Binding-site contacts:
Ligand atom C4 contacts residue TRP199 of chain 1.C at 4.0 Å (hydrophobic).
Ligand atom C7 contacts residue GLY201 of chain 1.C at 3.6 Å.
Ligand atom O4 contacts residue GOL1 of chain 1.DA at 3.0 Å.
Ligand atom N2 contacts residue ASP204 of chain 1.C at 2.7 Å (salt-bridge).
Ligand atom C8 contacts residue PHE245 of chain 1.C at 4.0 Å (hydrophobic).
Ligand atom O4 contacts residue ARG244 of chain 1.C at 3.5 Å (salt-bridge).
Ligand atom C2 contacts residue ASP204 of chain 1.C at 3.8 Å.
Ligand atom C6 contacts residue PHE165 of chain 1.C at 3.5 Å (hydrophobic).
Ligand atom O6 contacts residue PHE165 of chain 1.C at 3.7 Å.
Ligand atom C4 contacts residue GOL1 of chain 1.DA at 3.7 Å.
Ligand atom O4 contacts residue TYR174 of chain 1.C at 3.4 Å.
Ligand atom C3 contacts residue ASP204 of chain 1.C at 3.9 Å.
Ligand atom C8 contacts residue ASP204 of chain 1.C at 3.2 Å.
Ligand atom C7 contacts residue ASP204 of chain 1.C at 3.4 Å.
Ligand atom O3 contacts residue GLY201 of chain 1.C at 2.9 Å (h-bond).
Ligand atom C3 contacts residue ASP203 of chain 1.C at 3.4 Å.
Ligand atom O7 contacts residue GLY200 of chain 1.C at 4.0 Å.
Ligand atom O3 contacts residue ARG244 of chain 1.C at 3.6 Å.
Ligand atom C4 contacts residue ASP203 of chain 1.C at 3.6 Å.
Ligand atom C3 contacts residue TYR171 of chain 1.C at 3.9 Å (hydrophobic).
Ligand atom O2 contacts residue LYS164 of chain 1.C at 3.8 Å.
Ligand atom C2 contacts residue TYR171 of chain 1.C at 4.0 Å (hydrophobic).
Ligand atom N2 contacts residue GLY201 of chain 1.C at 3.8 Å.
Ligand atom O4 contacts residue PHE245 of chain 1.C at 3.8 Å.
Ligand atom O7 contacts residue GLY201 of chain 1.C at 3.8 Å.
Ligand atom C8 contacts residue GLY201 of chain 1.C at 3.6 Å.
Ligand atom O3 contacts residue GOL1 of chain 1.DA at 3.5 Å.
Ligand atom O4 contacts residue ASP203 of chain 1.C at 2.6 Å (salt-bridge).
Ligand atom C2 contacts residue TRP199 of chain 1.C at 4.0 Å (hydrophobic).
Ligand atom C3 contacts residue TRP199 of chain 1.C at 4.0 Å (hydrophobic).
Ligand atom C1 contacts residue TYR171 of chain 1.C at 3.6 Å (hydrophobic).
Ligand atom O6 contacts residue TRP199 of chain 1.C at 3.7 Å.
Ligand atom O3 contacts residue ASP203 of chain 1.C at 2.7 Å (salt-bridge).
Ligand atom O5 contacts residue TRP199 of chain 1.C at 3.7 Å.
Ligand atom O4 contacts residue TRP199 of chain 1.C at 3.7 Å.
Ligand atom O7 contacts residue TRP199 of chain 1.C at 3.8 Å.
Ligand atom O3 contacts residue GLY200 of chain 1.C at 3.7 Å.
Ligand atom O2 contacts residue PHE165 of chain 1.C at 3.9 Å.
Ligand atom C7 contacts residue ARG244 of chain 1.C at 4.0 Å.
Ligand atom O7 contacts residue ARG244 of chain 1.C at 2.9 Å (salt-bridge).

Sequence of chain 1.C:
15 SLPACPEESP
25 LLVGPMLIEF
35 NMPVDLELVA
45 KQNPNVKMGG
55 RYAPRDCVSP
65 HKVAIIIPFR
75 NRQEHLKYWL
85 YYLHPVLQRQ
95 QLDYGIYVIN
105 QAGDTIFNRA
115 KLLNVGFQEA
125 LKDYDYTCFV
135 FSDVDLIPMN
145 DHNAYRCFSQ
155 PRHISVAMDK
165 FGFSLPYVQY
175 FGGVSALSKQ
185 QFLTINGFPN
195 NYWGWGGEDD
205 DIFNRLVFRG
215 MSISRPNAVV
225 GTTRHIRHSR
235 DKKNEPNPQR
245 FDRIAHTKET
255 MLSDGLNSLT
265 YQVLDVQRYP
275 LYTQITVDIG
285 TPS

This small molecule binds to this protein.
Small molecule (SMILES): CC(=O)N[C@H]1[C@H](OC[C@H]2O[C@@H](O[C@H]3[C@H](O)[C@@H](O)[C@H](O)O[C@@H]3CO)[C@H](O)[C@@H](O)[C@H]2O)O[C@H](CO)[C@@H](O)[C@@H]1O